Sequence of chain 1.A:
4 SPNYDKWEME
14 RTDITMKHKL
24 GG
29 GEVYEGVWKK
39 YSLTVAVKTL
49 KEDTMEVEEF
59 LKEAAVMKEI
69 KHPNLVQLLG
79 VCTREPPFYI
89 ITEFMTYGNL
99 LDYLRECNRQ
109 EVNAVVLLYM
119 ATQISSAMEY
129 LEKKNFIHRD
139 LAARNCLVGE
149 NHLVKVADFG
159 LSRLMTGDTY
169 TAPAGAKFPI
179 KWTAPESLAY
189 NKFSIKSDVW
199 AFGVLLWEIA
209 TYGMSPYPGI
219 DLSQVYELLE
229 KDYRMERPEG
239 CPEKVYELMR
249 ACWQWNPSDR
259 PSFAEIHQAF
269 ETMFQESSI

A small-molecule ligand and the protein it binds are described below.
Small molecule (SMILES): CC[C@H](C)[C@H](NC(=O)[C@H](C)NC(=O)[C@H](C)N)C(=O)N[C@@H](Cc1ccccc1)C(=O)NCC(=O)N[C@@H](C)C(=O)N[C@@H](C)C(=O)N[C@@H](C)C=O

Binding-site contacts:
Ligand atom N contacts residue PRO177 of chain 1.A at 4.4 Å.
Ligand atom CA contacts residue LYS175 of chain 1.A at 4.2 Å.
Ligand atom CA contacts residue PHE176 of chain 1.A at 3.9 Å (hydrophobic).
Ligand atom O contacts residue LEU220 of chain 1.A at 3.4 Å.
Ligand atom N contacts residue PHE176 of chain 1.A at 3.5 Å (h-bond).
Ligand atom CG contacts residue PRO177 of chain 1.A at 4.5 Å (hydrophobic).
Ligand atom CA contacts residue ALA174 of chain 1.A at 3.9 Å (hydrophobic).
Ligand atom C contacts residue LEU220 of chain 1.A at 4.2 Å (hydrophobic).
Ligand atom O contacts residue LYS175 of chain 1.A at 3.7 Å.
Ligand atom CA contacts residue LYS175 of chain 1.A at 4.3 Å.
Ligand atom O contacts residue LEU220 of chain 1.A at 3.5 Å.
Ligand atom C contacts residue LYS175 of chain 1.A at 3.9 Å.
Ligand atom N contacts residue LYS175 of chain 1.A at 3.9 Å.
Ligand atom CD2 contacts residue LYS175 of chain 1.A at 4.2 Å.
Ligand atom O contacts residue LEU220 of chain 1.A at 3.6 Å.
Ligand atom C contacts residue PHE176 of chain 1.A at 4.0 Å (hydrophobic).
Ligand atom C contacts residue ILE178 of chain 1.A at 4.3 Å (hydrophobic).
Ligand atom CD1 contacts residue ARG142 of chain 1.A at 4.3 Å.
Ligand atom CD2 contacts residue PHE176 of chain 1.A at 4.4 Å (hydrophobic).
Ligand atom C contacts residue LEU220 of chain 1.A at 4.3 Å (hydrophobic).
Ligand atom O contacts residue ILE178 of chain 1.A at 3.5 Å.
Ligand atom CE2 contacts residue PRO177 of chain 1.A at 4.0 Å (hydrophobic).
Ligand atom CA contacts residue PHE176 of chain 1.A at 4.3 Å (hydrophobic).
Ligand atom N contacts residue LYS175 of chain 1.A at 4.0 Å.
Ligand atom CG2 contacts residue PRO177 of chain 1.A at 3.6 Å (hydrophobic).
Ligand atom CB contacts residue LYS175 of chain 1.A at 3.9 Å.
Ligand atom CG2 contacts residue ARG142 of chain 1.A at 4.2 Å.
Ligand atom C contacts residue PRO177 of chain 1.A at 4.2 Å (hydrophobic).
Ligand atom O contacts residue ILE178 of chain 1.A at 3.6 Å.
Ligand atom CG2 contacts residue TRP180 of chain 1.A at 4.1 Å (hydrophobic).
Ligand atom CB contacts residue LEU186 of chain 1.A at 3.4 Å (hydrophobic).
Ligand atom O contacts residue PRO177 of chain 1.A at 3.8 Å.
Ligand atom CD2 contacts residue PRO177 of chain 1.A at 3.8 Å (hydrophobic).
Ligand atom CZ contacts residue ARG142 of chain 1.A at 4.2 Å.
Ligand atom O contacts residue PHE176 of chain 1.A at 3.0 Å (h-bond).
Ligand atom C contacts residue LEU220 of chain 1.A at 4.0 Å (hydrophobic).
Ligand atom CA contacts residue PRO177 of chain 1.A at 4.2 Å (hydrophobic).
Ligand atom O contacts residue PHE176 of chain 1.A at 4.3 Å.
Ligand atom C contacts residue PHE176 of chain 1.A at 4.0 Å (hydrophobic).
Ligand atom CB contacts residue ALA174 of chain 1.A at 3.3 Å (hydrophobic).